Sequence of chain 1.C:
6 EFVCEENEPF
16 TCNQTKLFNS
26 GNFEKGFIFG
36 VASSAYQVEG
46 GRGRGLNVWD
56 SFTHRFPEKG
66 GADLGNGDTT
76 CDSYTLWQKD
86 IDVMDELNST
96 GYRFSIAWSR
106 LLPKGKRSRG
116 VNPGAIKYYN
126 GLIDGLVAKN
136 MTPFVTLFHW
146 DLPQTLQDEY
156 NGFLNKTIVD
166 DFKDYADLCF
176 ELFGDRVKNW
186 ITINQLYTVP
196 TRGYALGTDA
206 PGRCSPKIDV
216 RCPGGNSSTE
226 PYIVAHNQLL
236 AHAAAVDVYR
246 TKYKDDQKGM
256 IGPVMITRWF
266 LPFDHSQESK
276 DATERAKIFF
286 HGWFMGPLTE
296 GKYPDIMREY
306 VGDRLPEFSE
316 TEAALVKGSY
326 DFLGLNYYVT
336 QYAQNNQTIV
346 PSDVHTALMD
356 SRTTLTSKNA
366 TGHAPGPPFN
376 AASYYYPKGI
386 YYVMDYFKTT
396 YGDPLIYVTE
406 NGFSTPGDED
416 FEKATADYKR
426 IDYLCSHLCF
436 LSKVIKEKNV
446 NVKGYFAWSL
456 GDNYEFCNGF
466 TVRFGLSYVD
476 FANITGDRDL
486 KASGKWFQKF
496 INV

Binding-site contacts:
Ligand atom O5 contacts residue THR343 of chain 1.C at 4.1 Å.
Ligand atom O6 contacts residue VAL345 of chain 1.C at 3.7 Å.
Ligand atom C5 contacts residue ASN341 of chain 1.C at 3.6 Å.
Ligand atom C4 contacts residue ASN341 of chain 1.C at 4.2 Å.
Ligand atom O7 contacts residue ASN341 of chain 1.C at 4.0 Å.
Ligand atom C7 contacts residue GLN339 of chain 1.C at 4.2 Å.
Ligand atom O7 contacts residue THR359 of chain 1.C at 3.4 Å.
Ligand atom C7 contacts residue ASN341 of chain 1.C at 3.6 Å.
Ligand atom C6 contacts residue VAL345 of chain 1.C at 3.5 Å (hydrophobic).
Ligand atom C1 contacts residue ASN341 of chain 1.C at 1.4 Å.
Ligand atom C8 contacts residue GLN339 of chain 1.C at 3.4 Å.
Ligand atom O6 contacts residue MET354 of chain 1.C at 3.7 Å.
Ligand atom C1 contacts residue THR359 of chain 1.C at 4.0 Å.
Ligand atom N2 contacts residue THR359 of chain 1.C at 4.3 Å.
Ligand atom C1 contacts residue THR343 of chain 1.C at 4.1 Å.
Ligand atom O5 contacts residue ASN341 of chain 1.C at 2.4 Å (h-bond).
Ligand atom C6 contacts residue THR343 of chain 1.C at 4.5 Å.
Ligand atom C5 contacts residue THR343 of chain 1.C at 4.1 Å.
Ligand atom C3 contacts residue ASN341 of chain 1.C at 3.8 Å.
Ligand atom O7 contacts residue GLN339 of chain 1.C at 4.2 Å.
Ligand atom C2 contacts residue THR359 of chain 1.C at 4.2 Å.
Ligand atom C2 contacts residue ASN341 of chain 1.C at 2.5 Å.
Ligand atom N2 contacts residue ASN341 of chain 1.C at 2.9 Å (h-bond).
Ligand atom C7 contacts residue THR359 of chain 1.C at 4.1 Å.

The protein below binds the small molecule below.
Small molecule (SMILES): CC(=O)N[C@H]1[C@H](O[C@H]2[C@H](O)[C@@H](NC(C)=O)CO[C@@H]2CO)O[C@H](CO)[C@@H](O)[C@@H]1O